Binding-site contacts:
Ligand atom N3 contacts residue PHE140 of chain 1.A at 2.8 Å (h-bond).
Ligand atom N3 contacts residue PRO225 of chain 1.A at 3.7 Å.
Ligand atom O3' contacts residue ARG233 of chain 1.A at 2.9 Å (salt-bridge).
Ligand atom O4C contacts residue ALA226 of chain 1.A at 3.5 Å.
Ligand atom O2B contacts residue MG1 of chain 1.C at 2.3 Å.
Ligand atom O2A contacts residue SER519 of chain 1.A at 2.6 Å (h-bond).
Ligand atom O6' contacts residue ASP230 of chain 1.A at 2.9 Å (salt-bridge).
Ligand atom C4 contacts residue PRO225 of chain 1.A at 3.7 Å (hydrophobic).
Ligand atom O2' contacts residue ASP295 of chain 1.A at 3.6 Å.
Ligand atom O1B contacts residue TRP520 of chain 1.A at 2.8 Å (h-bond).
Ligand atom O4' contacts residue ASP230 of chain 1.A at 2.6 Å (salt-bridge).
Ligand atom PB contacts residue TRP520 of chain 1.A at 3.6 Å.
Ligand atom C5 contacts residue TRP139 of chain 1.A at 3.7 Å (hydrophobic).
Ligand atom C2' contacts residue ASP246 of chain 1.A at 3.6 Å.
Ligand atom C4 contacts residue PHE140 of chain 1.A at 3.7 Å (hydrophobic).
Ligand atom N3 contacts residue TRP139 of chain 1.A at 3.7 Å.
Ligand atom O1A contacts residue MG1 of chain 1.C at 2.4 Å.
Ligand atom C5 contacts residue SER519 of chain 1.A at 3.3 Å.
Ligand atom O2' contacts residue ASN499 of chain 1.A at 2.8 Å (h-bond).
Ligand atom C2 contacts residue PHE140 of chain 1.A at 3.5 Å (hydrophobic).
Ligand atom C4' contacts residue ASP230 of chain 1.A at 3.2 Å.
Ligand atom O2' contacts residue ASP246 of chain 1.A at 2.6 Å (salt-bridge).
Ligand atom O2 contacts residue TRP139 of chain 1.A at 3.6 Å.
Ligand atom O4 contacts residue PHE140 of chain 1.A at 3.7 Å.
Ligand atom C6 contacts residue SER519 of chain 1.A at 3.6 Å.
Ligand atom PA contacts residue SER519 of chain 1.A at 3.7 Å.
Ligand atom C2' contacts residue ASN499 of chain 1.A at 3.5 Å.
Ligand atom O3A contacts residue TRP520 of chain 1.A at 3.3 Å (h-bond).
Ligand atom C6' contacts residue ASP230 of chain 1.A at 3.4 Å.
Ligand atom O3' contacts residue ASP246 of chain 1.A at 2.7 Å (salt-bridge).
Ligand atom O2 contacts residue PHE140 of chain 1.A at 2.8 Å (h-bond).
Ligand atom O2C contacts residue ILE138 of chain 1.A at 2.7 Å (h-bond).
Ligand atom PB contacts residue MG1 of chain 1.C at 3.5 Å.
Ligand atom PA contacts residue MG1 of chain 1.C at 3.6 Å.
Ligand atom C2C contacts residue ILE138 of chain 1.A at 3.3 Å (hydrophobic).
Ligand atom O2C contacts residue SER229 of chain 1.A at 2.8 Å (h-bond).
Ligand atom C4 contacts residue TRP139 of chain 1.A at 3.5 Å (hydrophobic).
Ligand atom O4 contacts residue TRP139 of chain 1.A at 3.6 Å.
Ligand atom C3' contacts residue ASP246 of chain 1.A at 3.5 Å.
Ligand atom O4' contacts residue ARG233 of chain 1.A at 2.8 Å (salt-bridge).

A protein and the small-molecule ligand that binds it are described below.
Small molecule (SMILES): O=c1ccn([C@@H]2O[C@H](CO[P](=O)(O)O[P](=O)(O)O[C@H]3O[C@H](CO)[C@@H](O)[C@H](O)[C@H]3O)[C@@H](O)[C@H]2O)c(=O)[nH]1

Sequence of chain 1.A:
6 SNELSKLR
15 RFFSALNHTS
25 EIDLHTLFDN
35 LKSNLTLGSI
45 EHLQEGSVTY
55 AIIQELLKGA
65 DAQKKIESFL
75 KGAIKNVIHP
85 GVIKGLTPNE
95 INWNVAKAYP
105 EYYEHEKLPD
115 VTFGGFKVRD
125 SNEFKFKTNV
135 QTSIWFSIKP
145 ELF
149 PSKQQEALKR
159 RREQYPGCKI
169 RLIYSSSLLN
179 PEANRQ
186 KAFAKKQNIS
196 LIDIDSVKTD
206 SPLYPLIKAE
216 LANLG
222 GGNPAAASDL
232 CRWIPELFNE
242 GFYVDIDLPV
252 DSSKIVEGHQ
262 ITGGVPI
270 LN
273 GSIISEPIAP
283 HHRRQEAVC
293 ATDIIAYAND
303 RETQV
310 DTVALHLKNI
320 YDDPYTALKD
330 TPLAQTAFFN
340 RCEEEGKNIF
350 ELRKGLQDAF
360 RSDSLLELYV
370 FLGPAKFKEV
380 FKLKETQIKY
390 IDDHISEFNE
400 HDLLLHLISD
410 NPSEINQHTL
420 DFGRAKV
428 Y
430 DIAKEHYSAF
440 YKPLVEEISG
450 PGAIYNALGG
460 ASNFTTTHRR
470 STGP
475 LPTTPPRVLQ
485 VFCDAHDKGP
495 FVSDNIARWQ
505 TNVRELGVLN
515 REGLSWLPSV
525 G